The small molecule below binds the protein below.
Small molecule (SMILES): COC(=O)CCNC(=O)c1cc(-c2ccc(F)cc2F)cc(I)c1O

Sequence of chain 2.A:
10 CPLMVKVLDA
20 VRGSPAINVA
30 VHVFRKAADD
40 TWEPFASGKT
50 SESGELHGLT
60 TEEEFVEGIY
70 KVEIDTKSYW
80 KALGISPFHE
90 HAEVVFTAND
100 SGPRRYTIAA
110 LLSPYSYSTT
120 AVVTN

Binding-site contacts:
Ligand atom CAA contacts residue PRO24 of chain 1.A at 3.6 Å (hydrophobic).
Ligand atom CAJ contacts residue IFA1 of chain 2.C at 0.1 Å.
Ligand atom FAE contacts residue LEU110 of chain 2.A at 3.6 Å.
Ligand atom CAX contacts residue IFA1 of chain 2.C at 0.2 Å.
Ligand atom FAE contacts residue SER117 of chain 1.A at 3.4 Å.
Ligand atom CAN contacts residue VAL121 of chain 2.A at 3.5 Å (hydrophobic).
Ligand atom OAP contacts residue SER52 of chain 1.A at 3.5 Å (h-bond).
Ligand atom FAE contacts residue LEU110 of chain 1.A at 3.7 Å.
Ligand atom CAI contacts residue IFA1 of chain 2.C at 0.1 Å.
Ligand atom CAK contacts residue IFA1 of chain 2.C at 0.1 Å.
Ligand atom CAV contacts residue IFA1 of chain 2.C at 0.3 Å.
Ligand atom CAH contacts residue LEU110 of chain 2.A at 3.7 Å (hydrophobic).
Ligand atom FAE contacts residue SER117 of chain 2.A at 3.3 Å.
Ligand atom OAC contacts residue ALA108 of chain 2.A at 3.6 Å.
Ligand atom CAS contacts residue LEU110 of chain 2.A at 3.8 Å (hydrophobic).
Ligand atom CAT contacts residue IFA1 of chain 2.C at 0.1 Å.
Ligand atom FAF contacts residue ALA108 of chain 1.A at 3.2 Å.
Ligand atom NAO contacts residue LYS15 of chain 1.A at 3.4 Å (salt-bridge).
Ligand atom CAL contacts residue IFA1 of chain 2.C at 0.1 Å.
Ligand atom CAQ contacts residue LYS15 of chain 1.A at 3.6 Å.
Ligand atom CAA contacts residue SER52 of chain 1.A at 3.5 Å.
Ligand atom NAO contacts residue IFA1 of chain 2.C at 1.1 Å.
Ligand atom IAG contacts residue IFA1 of chain 2.C at 0.7 Å.
Ligand atom CAM contacts residue IFA1 of chain 2.C at 2.0 Å.
Ligand atom CAW contacts residue IFA1 of chain 2.C at 0.1 Å.
Ligand atom OAC contacts residue IFA1 of chain 2.C at 1.2 Å.
Ligand atom CAR contacts residue IFA1 of chain 2.C at 0.7 Å.
Ligand atom CAU contacts residue IFA1 of chain 2.C at 0.2 Å.
Ligand atom OAD contacts residue LYS15 of chain 1.A at 3.0 Å (salt-bridge).
Ligand atom OAD contacts residue LYS15 of chain 2.A at 3.1 Å (salt-bridge).
Ligand atom CAN contacts residue IFA1 of chain 2.C at 2.7 Å.
Ligand atom CAS contacts residue IFA1 of chain 2.C at 0.1 Å.
Ligand atom FAF contacts residue IFA1 of chain 2.C at 1.3 Å.
Ligand atom CAM contacts residue THR106 of chain 2.A at 3.4 Å.
Ligand atom CAY contacts residue IFA1 of chain 2.C at 0.0 Å.
Ligand atom CAH contacts residue IFA1 of chain 2.C at 0.1 Å.
Ligand atom CAM contacts residue LYS15 of chain 1.A at 3.6 Å.
Ligand atom OAD contacts residue IFA1 of chain 2.C at 0.2 Å (h-bond).
Ligand atom FAE contacts residue IFA1 of chain 2.C at 0.1 Å.
Ligand atom CAN contacts residue LYS15 of chain 1.A at 3.5 Å.

Sequence of chain 1.A:
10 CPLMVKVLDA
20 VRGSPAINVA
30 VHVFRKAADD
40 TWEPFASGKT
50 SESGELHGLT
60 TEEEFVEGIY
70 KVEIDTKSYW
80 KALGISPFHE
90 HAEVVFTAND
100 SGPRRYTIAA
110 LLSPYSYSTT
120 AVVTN